Sequence of chain 1.C:
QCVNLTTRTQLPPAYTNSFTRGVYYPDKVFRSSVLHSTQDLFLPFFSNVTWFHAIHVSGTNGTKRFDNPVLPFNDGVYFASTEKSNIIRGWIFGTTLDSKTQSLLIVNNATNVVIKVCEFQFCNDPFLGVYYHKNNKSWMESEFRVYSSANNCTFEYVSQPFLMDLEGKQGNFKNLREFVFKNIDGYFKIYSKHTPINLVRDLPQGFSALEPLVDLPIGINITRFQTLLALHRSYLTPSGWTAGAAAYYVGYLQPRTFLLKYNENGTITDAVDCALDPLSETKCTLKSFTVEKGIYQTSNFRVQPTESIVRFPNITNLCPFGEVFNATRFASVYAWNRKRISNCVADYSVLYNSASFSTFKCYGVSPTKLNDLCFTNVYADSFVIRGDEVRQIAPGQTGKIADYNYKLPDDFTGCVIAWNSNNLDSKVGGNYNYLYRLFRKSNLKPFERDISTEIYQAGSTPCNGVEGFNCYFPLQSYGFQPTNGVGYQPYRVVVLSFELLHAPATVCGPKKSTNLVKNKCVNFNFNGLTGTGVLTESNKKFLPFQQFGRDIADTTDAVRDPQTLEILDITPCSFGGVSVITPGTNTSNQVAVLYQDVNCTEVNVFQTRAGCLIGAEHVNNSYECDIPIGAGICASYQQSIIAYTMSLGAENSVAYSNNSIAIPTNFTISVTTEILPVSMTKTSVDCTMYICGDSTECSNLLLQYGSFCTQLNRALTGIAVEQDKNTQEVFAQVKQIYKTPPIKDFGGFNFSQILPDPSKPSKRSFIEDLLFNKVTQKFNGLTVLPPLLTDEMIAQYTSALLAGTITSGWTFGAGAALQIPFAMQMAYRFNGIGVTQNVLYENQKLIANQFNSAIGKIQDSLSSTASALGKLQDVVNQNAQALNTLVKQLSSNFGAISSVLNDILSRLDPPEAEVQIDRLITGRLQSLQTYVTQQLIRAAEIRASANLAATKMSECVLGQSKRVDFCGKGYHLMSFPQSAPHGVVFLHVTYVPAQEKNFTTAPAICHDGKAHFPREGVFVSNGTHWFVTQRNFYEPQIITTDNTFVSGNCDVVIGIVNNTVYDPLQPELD

A protein and the small-molecule ligand that binds it are described below.
Small molecule (SMILES): CC(=O)N[C@H]1[C@H](O[C@H]2[C@H](O)[C@@H](NC(C)=O)CO[C@@H]2CO)O[C@H](CO)[C@@H](O)[C@@H]1O

Binding-site contacts:
Ligand atom O6 contacts residue HIS1088 of chain 1.C at 4.0 Å.
Ligand atom N2 contacts residue THR1087 of chain 1.C at 3.5 Å.
Ligand atom C1 contacts residue HIS1088 of chain 1.C at 4.2 Å.
Ligand atom C7 contacts residue ASN1085 of chain 1.C at 3.2 Å.
Ligand atom C2 contacts residue HIS1088 of chain 1.C at 4.3 Å.
Ligand atom C1 contacts residue ASN1085 of chain 1.C at 1.4 Å.
Ligand atom C3 contacts residue HIS1088 of chain 1.C at 3.8 Å.
Ligand atom C4 contacts residue HIS1088 of chain 1.C at 3.6 Å.
Ligand atom C3 contacts residue ASN1085 of chain 1.C at 3.8 Å.
Ligand atom C4 contacts residue ASN1085 of chain 1.C at 4.3 Å.
Ligand atom N2 contacts residue ASN1085 of chain 1.C at 2.9 Å (h-bond).
Ligand atom C7 contacts residue HIS1088 of chain 1.C at 4.1 Å.
Ligand atom C5 contacts residue ASN1085 of chain 1.C at 3.7 Å.
Ligand atom N2 contacts residue HIS1088 of chain 1.C at 3.6 Å.
Ligand atom C6 contacts residue PHE1090 of chain 1.C at 3.6 Å (hydrophobic).
Ligand atom O4 contacts residue HIS1088 of chain 1.C at 3.2 Å (h-bond).
Ligand atom C3 contacts residue THR1087 of chain 1.C at 3.9 Å.
Ligand atom C1 contacts residue THR1087 of chain 1.C at 4.1 Å.
Ligand atom C5 contacts residue HIS1088 of chain 1.C at 3.4 Å.
Ligand atom O6 contacts residue PHE1090 of chain 1.C at 3.5 Å.
Ligand atom O5 contacts residue HIS1088 of chain 1.C at 4.2 Å.
Ligand atom O5 contacts residue PHE1090 of chain 1.C at 3.9 Å.
Ligand atom C2 contacts residue THR1087 of chain 1.C at 4.0 Å.
Ligand atom C6 contacts residue HIS1088 of chain 1.C at 4.3 Å.
Ligand atom O5 contacts residue ASN1085 of chain 1.C at 2.4 Å (h-bond).
Ligand atom C5 contacts residue PHE1090 of chain 1.C at 4.1 Å (hydrophobic).
Ligand atom C8 contacts residue HIS1088 of chain 1.C at 4.0 Å.
Ligand atom C2 contacts residue ASN1085 of chain 1.C at 2.5 Å.
Ligand atom C8 contacts residue ASN1085 of chain 1.C at 3.9 Å.
Ligand atom O7 contacts residue ASN1085 of chain 1.C at 3.1 Å (h-bond).